The small molecule below binds the protein below.
Small molecule (SMILES): O=P(O)(O)OC[C@H]1O[C@](O)(COP(=O)(O)O)[C@@H](O)[C@@H]1O

Sequence of chain 1.H:
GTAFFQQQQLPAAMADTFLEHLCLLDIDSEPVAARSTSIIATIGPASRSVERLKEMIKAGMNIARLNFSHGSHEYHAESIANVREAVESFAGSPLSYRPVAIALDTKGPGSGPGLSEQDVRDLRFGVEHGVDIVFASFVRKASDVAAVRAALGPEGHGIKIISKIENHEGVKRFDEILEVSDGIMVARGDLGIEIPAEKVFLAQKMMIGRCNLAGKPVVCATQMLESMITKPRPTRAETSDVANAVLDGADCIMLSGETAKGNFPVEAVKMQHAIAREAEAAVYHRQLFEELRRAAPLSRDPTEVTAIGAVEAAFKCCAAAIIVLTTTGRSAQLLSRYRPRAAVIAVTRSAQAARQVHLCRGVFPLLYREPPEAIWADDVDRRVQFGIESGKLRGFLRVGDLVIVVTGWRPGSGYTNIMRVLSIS

Binding-site contacts:
Ligand atom O6P contacts residue SER435 of chain 1.H at 2.8 Å (h-bond).
Ligand atom O1P contacts residue ARG405 of chain 1.H at 2.8 Å (salt-bridge).
Ligand atom C3 contacts residue ARG432 of chain 1.H at 3.3 Å.
Ligand atom O4P contacts residue THR348 of chain 1.H at 2.6 Å (h-bond).
Ligand atom O6P contacts residue THR350 of chain 1.H at 2.7 Å (h-bond).
Ligand atom O3P contacts residue GLY434 of chain 1.H at 2.8 Å (h-bond).
Ligand atom O6P contacts residue THR348 of chain 1.H at 3.6 Å.
Ligand atom O5 contacts residue LEU347 of chain 1.H at 3.8 Å.
Ligand atom P2 contacts residue SER353 of chain 1.H at 3.6 Å.
Ligand atom C4 contacts residue GLY434 of chain 1.H at 3.4 Å.
Ligand atom O3 contacts residue TRP398 of chain 1.H at 3.6 Å.
Ligand atom O5P contacts residue SER435 of chain 1.H at 3.1 Å (h-bond).
Ligand atom O3 contacts residue GLY430 of chain 1.H at 3.2 Å.
Ligand atom P1 contacts residue ARG405 of chain 1.H at 3.7 Å.
Ligand atom O5P contacts residue GLY436 of chain 1.H at 2.9 Å (h-bond).
Ligand atom O3P contacts residue PRO433 of chain 1.H at 3.6 Å.
Ligand atom C5 contacts residue GLY434 of chain 1.H at 3.5 Å.
Ligand atom O2P contacts residue ARG405 of chain 1.H at 2.8 Å (salt-bridge).
Ligand atom P2 contacts residue THR349 of chain 1.H at 3.7 Å.
Ligand atom C6 contacts residue LEU347 of chain 1.H at 3.7 Å (hydrophobic).
Ligand atom O4P contacts residue ARG352 of chain 1.H at 3.8 Å.
Ligand atom C6 contacts residue THR438 of chain 1.H at 3.4 Å.
Ligand atom O4 contacts residue GLY436 of chain 1.H at 3.7 Å.
Ligand atom O2 contacts residue GLY430 of chain 1.H at 3.5 Å (h-bond).
Ligand atom O4 contacts residue GLY434 of chain 1.H at 2.6 Å (h-bond).
Ligand atom P2 contacts residue THR348 of chain 1.H at 3.6 Å.
Ligand atom C6 contacts residue SER353 of chain 1.H at 3.8 Å.
Ligand atom O4 contacts residue THR438 of chain 1.H at 3.5 Å (h-bond).
Ligand atom O4P contacts residue SER353 of chain 1.H at 2.7 Å (h-bond).
Ligand atom O6 contacts residue THR348 of chain 1.H at 3.6 Å.
Ligand atom O4 contacts residue TYR437 of chain 1.H at 2.9 Å (h-bond).
Ligand atom O6P contacts residue THR349 of chain 1.H at 3.3 Å (h-bond).
Ligand atom O6 contacts residue THR349 of chain 1.H at 3.1 Å (h-bond).
Ligand atom O1P contacts residue TRP398 of chain 1.H at 2.8 Å (h-bond).
Ligand atom O3 contacts residue ARG432 of chain 1.H at 2.7 Å (salt-bridge).
Ligand atom C3 contacts residue GLY434 of chain 1.H at 3.5 Å.
Ligand atom P2 contacts residue SER435 of chain 1.H at 3.4 Å.
Ligand atom O1 contacts residue GLY434 of chain 1.H at 3.7 Å.
Ligand atom O5P contacts residue SER353 of chain 1.H at 3.6 Å.
Ligand atom O2 contacts residue LEU347 of chain 1.H at 3.5 Å.